A small-molecule ligand and the protein it binds are described below.
Small molecule (SMILES): O=[N+]([O-])c1ccc(O[C@H]2O[C@H](CO)[C@H](O)[C@H](O)[C@H]2O)cc1

Binding-site contacts:
Ligand atom C4 contacts residue LYS17 of chain 1.A at 3.6 Å.
Ligand atom C3 contacts residue ASP18 of chain 1.A at 3.3 Å.
Ligand atom C1 contacts residue TRP341 of chain 1.A at 3.7 Å (hydrophobic).
Ligand atom O4 contacts residue LYS17 of chain 1.A at 4.0 Å.
Ligand atom C2 contacts residue TRP341 of chain 1.A at 3.6 Å (hydrophobic).
Ligand atom O4 contacts residue GLN371 of chain 1.A at 4.2 Å.
Ligand atom C6 contacts residue ASP123 of chain 1.A at 3.1 Å.
Ligand atom C5 contacts residue ASP123 of chain 1.A at 3.9 Å.
Ligand atom O3 contacts residue TRP127 of chain 1.A at 3.2 Å (h-bond).
Ligand atom C10 contacts residue TYR25 of chain 1.A at 3.4 Å (hydrophobic).
Ligand atom C1 contacts residue ASP18 of chain 1.A at 4.2 Å.
Ligand atom O4 contacts residue TRP341 of chain 1.A at 4.2 Å.
Ligand atom O3 contacts residue ASP18 of chain 1.A at 3.2 Å (salt-bridge).
Ligand atom C6 contacts residue THR372 of chain 1.A at 3.8 Å.
Ligand atom O2 contacts residue ASP18 of chain 1.A at 2.5 Å (salt-bridge).
Ligand atom O1 contacts residue ILE21 of chain 1.A at 3.7 Å.
Ligand atom O6 contacts residue TYR119 of chain 1.A at 3.8 Å.
Ligand atom C2 contacts residue ASP18 of chain 1.A at 3.4 Å.
Ligand atom O3 contacts residue ARG148 of chain 1.A at 4.1 Å.
Ligand atom C4 contacts residue TYR119 of chain 1.A at 4.2 Å (hydrophobic).
Ligand atom C2 contacts residue ARG148 of chain 1.A at 4.0 Å.
Ligand atom C3 contacts residue LYS17 of chain 1.A at 3.7 Å.
Ligand atom O3 contacts residue LYS17 of chain 1.A at 3.0 Å (salt-bridge).
Ligand atom O6 contacts residue THR372 of chain 1.A at 3.6 Å.
Ligand atom O6 contacts residue ASP123 of chain 1.A at 2.8 Å (salt-bridge).
Ligand atom C11 contacts residue TYR25 of chain 1.A at 3.7 Å (hydrophobic).
Ligand atom C9 contacts residue TYR25 of chain 1.A at 4.2 Å (hydrophobic).
Ligand atom C6 contacts residue VAL375 of chain 1.A at 3.8 Å (hydrophobic).
Ligand atom O2 contacts residue ARG148 of chain 1.A at 3.3 Å (salt-bridge).
Ligand atom O5 contacts residue TRP341 of chain 1.A at 3.8 Å.
Ligand atom C4 contacts residue ASP123 of chain 1.A at 3.5 Å.
Ligand atom O6 contacts residue LYS376 of chain 1.A at 3.9 Å.
Ligand atom O7 contacts residue TYR25 of chain 1.A at 3.9 Å.
Ligand atom O4 contacts residue ASP123 of chain 1.A at 3.3 Å (salt-bridge).
Ligand atom C5 contacts residue VAL375 of chain 1.A at 4.2 Å (hydrophobic).
Ligand atom O5 contacts residue VAL375 of chain 1.A at 3.5 Å.
Ligand atom O1 contacts residue ASP18 of chain 1.A at 3.7 Å.
Ligand atom C3 contacts residue ILE21 of chain 1.A at 4.2 Å (hydrophobic).
Ligand atom O4 contacts residue TRP127 of chain 1.A at 3.5 Å (h-bond).
Ligand atom C11 contacts residue VAL375 of chain 1.A at 4.0 Å (hydrophobic).

Sequence of chain 1.A:
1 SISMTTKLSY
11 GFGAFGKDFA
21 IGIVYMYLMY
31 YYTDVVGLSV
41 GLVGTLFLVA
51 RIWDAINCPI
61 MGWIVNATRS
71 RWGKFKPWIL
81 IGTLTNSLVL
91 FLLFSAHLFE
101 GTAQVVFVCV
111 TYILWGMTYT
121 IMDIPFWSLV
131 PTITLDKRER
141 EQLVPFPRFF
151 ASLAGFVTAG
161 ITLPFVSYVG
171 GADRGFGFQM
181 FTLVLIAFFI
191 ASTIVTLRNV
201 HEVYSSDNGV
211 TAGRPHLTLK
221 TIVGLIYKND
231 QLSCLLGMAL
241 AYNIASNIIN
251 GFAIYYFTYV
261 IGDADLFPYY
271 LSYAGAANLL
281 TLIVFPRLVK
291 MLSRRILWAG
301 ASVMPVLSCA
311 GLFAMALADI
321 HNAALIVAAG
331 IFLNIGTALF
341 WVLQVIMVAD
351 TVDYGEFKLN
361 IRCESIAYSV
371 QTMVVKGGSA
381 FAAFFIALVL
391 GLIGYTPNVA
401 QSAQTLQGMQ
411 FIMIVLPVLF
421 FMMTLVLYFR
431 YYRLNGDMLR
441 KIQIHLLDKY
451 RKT